The small molecule below binds the protein below.
Small molecule (SMILES): CC(=O)N[C@H]1[C@H](O[C@H]2[C@H](O)[C@@H](NC(C)=O)CO[C@@H]2CO)O[C@H](CO)[C@@H](O)[C@@H]1O

Sequence of chain 1.F:
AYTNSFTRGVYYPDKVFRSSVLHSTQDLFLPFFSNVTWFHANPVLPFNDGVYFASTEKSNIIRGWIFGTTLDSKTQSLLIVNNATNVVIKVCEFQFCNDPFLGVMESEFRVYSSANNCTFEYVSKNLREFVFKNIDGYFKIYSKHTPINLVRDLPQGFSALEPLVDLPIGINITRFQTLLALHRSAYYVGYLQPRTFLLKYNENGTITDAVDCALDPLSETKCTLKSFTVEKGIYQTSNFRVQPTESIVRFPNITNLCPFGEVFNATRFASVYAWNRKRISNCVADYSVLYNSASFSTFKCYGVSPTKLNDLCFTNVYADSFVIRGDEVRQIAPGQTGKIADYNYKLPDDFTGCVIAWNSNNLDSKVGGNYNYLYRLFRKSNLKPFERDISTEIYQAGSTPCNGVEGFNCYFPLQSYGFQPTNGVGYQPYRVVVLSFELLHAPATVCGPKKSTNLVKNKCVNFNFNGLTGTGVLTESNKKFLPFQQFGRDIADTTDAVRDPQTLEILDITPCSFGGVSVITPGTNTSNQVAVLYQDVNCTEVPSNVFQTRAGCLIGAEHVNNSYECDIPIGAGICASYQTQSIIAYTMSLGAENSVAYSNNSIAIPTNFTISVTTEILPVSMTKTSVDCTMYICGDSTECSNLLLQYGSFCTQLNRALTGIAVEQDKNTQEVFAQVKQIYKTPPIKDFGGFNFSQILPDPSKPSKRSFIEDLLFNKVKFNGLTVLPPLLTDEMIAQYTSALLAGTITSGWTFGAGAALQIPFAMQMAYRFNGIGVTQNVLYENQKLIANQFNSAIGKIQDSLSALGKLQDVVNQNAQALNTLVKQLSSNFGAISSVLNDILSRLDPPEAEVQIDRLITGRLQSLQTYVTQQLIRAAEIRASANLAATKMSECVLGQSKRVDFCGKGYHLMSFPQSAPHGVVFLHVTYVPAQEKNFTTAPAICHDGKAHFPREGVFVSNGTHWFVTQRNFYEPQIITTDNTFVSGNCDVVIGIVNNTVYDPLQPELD

Binding-site contacts:
Ligand atom N2 contacts residue ASN1134 of chain 1.F at 2.9 Å (h-bond).
Ligand atom O7 contacts residue ASN1134 of chain 1.F at 3.9 Å.
Ligand atom C1 contacts residue ASN1134 of chain 1.F at 1.4 Å.
Ligand atom C2 contacts residue ASN1134 of chain 1.F at 2.4 Å.
Ligand atom C3 contacts residue ASN1134 of chain 1.F at 3.8 Å.
Ligand atom C4 contacts residue ASN1134 of chain 1.F at 4.2 Å.
Ligand atom C7 contacts residue ASN1134 of chain 1.F at 3.6 Å.
Ligand atom C5 contacts residue ASN1134 of chain 1.F at 3.6 Å.
Ligand atom O5 contacts residue ASN1134 of chain 1.F at 2.4 Å (h-bond).